Sequence of chain 2.D:
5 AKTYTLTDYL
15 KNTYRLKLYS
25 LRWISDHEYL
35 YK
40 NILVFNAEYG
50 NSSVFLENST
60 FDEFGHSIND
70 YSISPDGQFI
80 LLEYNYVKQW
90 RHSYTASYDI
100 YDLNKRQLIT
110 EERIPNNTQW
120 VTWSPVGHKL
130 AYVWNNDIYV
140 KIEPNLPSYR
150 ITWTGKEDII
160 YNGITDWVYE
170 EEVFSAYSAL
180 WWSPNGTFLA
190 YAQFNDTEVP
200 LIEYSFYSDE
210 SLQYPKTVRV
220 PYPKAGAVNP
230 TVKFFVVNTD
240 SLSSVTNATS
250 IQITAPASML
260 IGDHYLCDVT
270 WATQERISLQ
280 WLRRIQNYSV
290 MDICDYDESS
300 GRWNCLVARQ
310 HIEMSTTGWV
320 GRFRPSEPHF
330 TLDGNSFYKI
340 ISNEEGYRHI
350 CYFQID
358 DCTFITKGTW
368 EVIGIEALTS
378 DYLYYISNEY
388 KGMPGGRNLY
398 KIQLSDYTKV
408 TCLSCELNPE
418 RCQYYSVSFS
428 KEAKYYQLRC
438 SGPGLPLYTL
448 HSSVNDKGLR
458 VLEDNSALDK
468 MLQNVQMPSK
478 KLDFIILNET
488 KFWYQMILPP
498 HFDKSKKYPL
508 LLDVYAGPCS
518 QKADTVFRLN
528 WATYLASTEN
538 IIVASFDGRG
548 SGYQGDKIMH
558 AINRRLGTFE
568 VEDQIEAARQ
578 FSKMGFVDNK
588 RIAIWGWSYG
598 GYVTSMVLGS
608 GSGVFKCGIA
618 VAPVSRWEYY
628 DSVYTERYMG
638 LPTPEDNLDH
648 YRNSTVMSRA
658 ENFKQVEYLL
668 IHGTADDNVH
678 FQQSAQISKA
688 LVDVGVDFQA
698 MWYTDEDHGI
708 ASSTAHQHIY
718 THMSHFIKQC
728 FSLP

A small-molecule ligand and the protein it binds are described below.
Small molecule (SMILES): CC(=O)N[C@@H]1[C@@H](O)[C@H](O)[C@@H](CO)O[C@H]1O

Binding-site contacts:
Ligand atom O7 contacts residue VAL244 of chain 2.D at 4.4 Å.
Ligand atom C5 contacts residue TRP152 of chain 2.D at 3.9 Å (hydrophobic).
Ligand atom O7 contacts residue ASN246 of chain 2.D at 3.0 Å (h-bond).
Ligand atom C7 contacts residue ASN246 of chain 2.D at 3.3 Å.
Ligand atom C6 contacts residue TRP152 of chain 2.D at 4.3 Å (hydrophobic).
Ligand atom O5 contacts residue TRP152 of chain 2.D at 4.1 Å.
Ligand atom C3 contacts residue ASN246 of chain 2.D at 3.8 Å.
Ligand atom O5 contacts residue ASN246 of chain 2.D at 2.4 Å (h-bond).
Ligand atom O7 contacts residue THR245 of chain 2.D at 4.4 Å.
Ligand atom C2 contacts residue ASN246 of chain 2.D at 2.4 Å.
Ligand atom N2 contacts residue ASN246 of chain 2.D at 2.9 Å (h-bond).
Ligand atom C1 contacts residue TRP152 of chain 2.D at 4.0 Å (hydrophobic).
Ligand atom C4 contacts residue ASN246 of chain 2.D at 4.2 Å.
Ligand atom C1 contacts residue ASN246 of chain 2.D at 1.4 Å.
Ligand atom C5 contacts residue ASN246 of chain 2.D at 3.7 Å.